Sequence of chain 1.B:
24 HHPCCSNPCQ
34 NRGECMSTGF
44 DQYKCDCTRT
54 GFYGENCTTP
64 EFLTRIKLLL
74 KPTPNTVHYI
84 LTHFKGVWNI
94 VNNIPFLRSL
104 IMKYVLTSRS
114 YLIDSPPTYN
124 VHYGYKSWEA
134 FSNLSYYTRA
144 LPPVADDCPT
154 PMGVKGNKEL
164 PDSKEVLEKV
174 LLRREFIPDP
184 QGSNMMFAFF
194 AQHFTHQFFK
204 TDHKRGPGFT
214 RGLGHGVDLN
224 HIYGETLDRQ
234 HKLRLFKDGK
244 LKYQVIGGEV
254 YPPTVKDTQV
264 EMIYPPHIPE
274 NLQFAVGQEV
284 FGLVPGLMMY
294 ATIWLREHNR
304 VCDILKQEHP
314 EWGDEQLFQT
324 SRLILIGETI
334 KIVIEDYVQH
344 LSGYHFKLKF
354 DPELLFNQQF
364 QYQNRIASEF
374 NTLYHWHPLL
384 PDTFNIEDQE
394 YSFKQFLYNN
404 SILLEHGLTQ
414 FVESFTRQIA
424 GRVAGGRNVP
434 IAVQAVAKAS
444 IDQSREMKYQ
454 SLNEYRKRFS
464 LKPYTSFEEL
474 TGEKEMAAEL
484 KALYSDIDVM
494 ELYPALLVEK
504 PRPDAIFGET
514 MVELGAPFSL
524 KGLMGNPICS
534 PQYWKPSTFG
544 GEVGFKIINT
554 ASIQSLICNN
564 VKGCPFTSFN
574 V

Binding-site contacts:
Ligand atom C1 contacts residue TYR46 of chain 1.B at 3.4 Å (hydrophobic).
Ligand atom C1 contacts residue GLU58 of chain 1.B at 3.6 Å.
Ligand atom O5 contacts residue TYR46 of chain 1.B at 3.3 Å (h-bond).
Ligand atom N2 contacts residue ASN59 of chain 1.B at 3.2 Å (h-bond).
Ligand atom C5 contacts residue ASN59 of chain 1.B at 2.9 Å.
Ligand atom O6 contacts residue PRO31 of chain 1.B at 4.5 Å.
Ligand atom C6 contacts residue PRO31 of chain 1.B at 3.8 Å (hydrophobic).
Ligand atom C6 contacts residue ASN59 of chain 1.B at 3.9 Å.
Ligand atom O6 contacts residue ASN59 of chain 1.B at 4.4 Å.
Ligand atom C7 contacts residue GLU58 of chain 1.B at 3.6 Å.
Ligand atom C3 contacts residue ASN59 of chain 1.B at 3.6 Å.
Ligand atom C4 contacts residue ASN59 of chain 1.B at 3.8 Å.
Ligand atom C5 contacts residue TYR46 of chain 1.B at 3.1 Å (hydrophobic).
Ligand atom C2 contacts residue ASN59 of chain 1.B at 2.5 Å.
Ligand atom C8 contacts residue GLU58 of chain 1.B at 3.5 Å.
Ligand atom N2 contacts residue GLU58 of chain 1.B at 2.9 Å (salt-bridge).
Ligand atom C3 contacts residue GLU58 of chain 1.B at 4.2 Å.
Ligand atom O5 contacts residue ASN59 of chain 1.B at 1.5 Å (h-bond).
Ligand atom C1 contacts residue ASN59 of chain 1.B at 1.4 Å.
Ligand atom C7 contacts residue ASN59 of chain 1.B at 3.7 Å.
Ligand atom C2 contacts residue GLU58 of chain 1.B at 3.7 Å.
Ligand atom C4 contacts residue TYR46 of chain 1.B at 4.4 Å (hydrophobic).
Ligand atom O7 contacts residue ASN59 of chain 1.B at 3.8 Å.
Ligand atom C6 contacts residue TYR46 of chain 1.B at 3.4 Å (hydrophobic).

A small-molecule ligand and the protein it binds are described below.
Small molecule (SMILES): CC(=O)N[C@H]1[C@@H](O[C@H]2[C@H](O)[C@@H](NC(C)=O)CO[C@@H]2CO)O[C@H](CO)[C@@H](O)[C@@H]1O